Sequence of chain 1.A:
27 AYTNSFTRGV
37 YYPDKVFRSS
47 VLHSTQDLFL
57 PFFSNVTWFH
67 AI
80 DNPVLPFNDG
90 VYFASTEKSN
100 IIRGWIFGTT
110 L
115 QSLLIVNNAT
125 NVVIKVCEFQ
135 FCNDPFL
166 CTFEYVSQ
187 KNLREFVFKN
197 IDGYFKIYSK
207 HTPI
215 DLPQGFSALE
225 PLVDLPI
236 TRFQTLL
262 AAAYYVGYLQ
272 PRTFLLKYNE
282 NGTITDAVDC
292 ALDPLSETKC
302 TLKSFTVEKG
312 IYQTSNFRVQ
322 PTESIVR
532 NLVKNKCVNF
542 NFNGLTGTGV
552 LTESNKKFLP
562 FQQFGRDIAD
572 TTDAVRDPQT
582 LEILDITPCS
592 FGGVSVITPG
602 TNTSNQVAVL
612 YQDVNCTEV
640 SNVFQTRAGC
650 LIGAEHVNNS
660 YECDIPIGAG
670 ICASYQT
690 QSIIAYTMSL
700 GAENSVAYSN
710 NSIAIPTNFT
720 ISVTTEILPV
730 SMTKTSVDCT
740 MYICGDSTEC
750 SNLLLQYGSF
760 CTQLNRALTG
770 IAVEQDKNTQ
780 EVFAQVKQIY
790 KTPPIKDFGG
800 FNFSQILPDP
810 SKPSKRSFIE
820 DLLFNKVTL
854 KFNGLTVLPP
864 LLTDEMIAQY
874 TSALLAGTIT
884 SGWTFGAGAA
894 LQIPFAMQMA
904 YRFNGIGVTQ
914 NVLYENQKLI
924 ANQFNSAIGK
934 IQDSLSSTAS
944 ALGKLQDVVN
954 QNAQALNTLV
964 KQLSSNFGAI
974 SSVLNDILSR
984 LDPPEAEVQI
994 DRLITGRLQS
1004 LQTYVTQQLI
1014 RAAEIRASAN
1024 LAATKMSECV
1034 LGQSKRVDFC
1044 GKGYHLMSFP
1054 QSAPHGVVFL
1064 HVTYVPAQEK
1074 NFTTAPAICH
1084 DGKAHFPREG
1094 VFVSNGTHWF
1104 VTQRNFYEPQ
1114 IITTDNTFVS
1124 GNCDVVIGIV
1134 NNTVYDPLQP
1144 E

Binding-site contacts:
Ligand atom C3 contacts residue ALA706 of chain 1.B at 4.2 Å (hydrophobic).
Ligand atom C8 contacts residue GLU1072 of chain 1.B at 3.6 Å.
Ligand atom C3 contacts residue ASN1074 of chain 1.B at 3.8 Å.
Ligand atom C1 contacts residue ASN1074 of chain 1.B at 1.4 Å.
Ligand atom C1 contacts residue GLN895 of chain 1.A at 4.5 Å.
Ligand atom O7 contacts residue ASN1074 of chain 1.B at 4.4 Å.
Ligand atom C7 contacts residue ASN1074 of chain 1.B at 3.9 Å.
Ligand atom O4 contacts residue ALA706 of chain 1.B at 4.1 Å.
Ligand atom N2 contacts residue ASN1074 of chain 1.B at 3.0 Å (h-bond).
Ligand atom C5 contacts residue ALA706 of chain 1.B at 4.2 Å (hydrophobic).
Ligand atom C4 contacts residue ALA706 of chain 1.B at 4.4 Å (hydrophobic).
Ligand atom C8 contacts residue ASN1074 of chain 1.B at 4.1 Å.
Ligand atom O5 contacts residue ASN1074 of chain 1.B at 2.4 Å (h-bond).
Ligand atom C5 contacts residue ASN1074 of chain 1.B at 3.7 Å.
Ligand atom C4 contacts residue ASN1074 of chain 1.B at 4.3 Å.
Ligand atom C2 contacts residue ASN1074 of chain 1.B at 2.5 Å.

The protein below binds the small molecule below.
Small molecule (SMILES): CC(=O)N[C@@H]1[C@@H](O)[C@H](O)[C@@H](CO)O[C@H]1O

Sequence of chain 1.B:
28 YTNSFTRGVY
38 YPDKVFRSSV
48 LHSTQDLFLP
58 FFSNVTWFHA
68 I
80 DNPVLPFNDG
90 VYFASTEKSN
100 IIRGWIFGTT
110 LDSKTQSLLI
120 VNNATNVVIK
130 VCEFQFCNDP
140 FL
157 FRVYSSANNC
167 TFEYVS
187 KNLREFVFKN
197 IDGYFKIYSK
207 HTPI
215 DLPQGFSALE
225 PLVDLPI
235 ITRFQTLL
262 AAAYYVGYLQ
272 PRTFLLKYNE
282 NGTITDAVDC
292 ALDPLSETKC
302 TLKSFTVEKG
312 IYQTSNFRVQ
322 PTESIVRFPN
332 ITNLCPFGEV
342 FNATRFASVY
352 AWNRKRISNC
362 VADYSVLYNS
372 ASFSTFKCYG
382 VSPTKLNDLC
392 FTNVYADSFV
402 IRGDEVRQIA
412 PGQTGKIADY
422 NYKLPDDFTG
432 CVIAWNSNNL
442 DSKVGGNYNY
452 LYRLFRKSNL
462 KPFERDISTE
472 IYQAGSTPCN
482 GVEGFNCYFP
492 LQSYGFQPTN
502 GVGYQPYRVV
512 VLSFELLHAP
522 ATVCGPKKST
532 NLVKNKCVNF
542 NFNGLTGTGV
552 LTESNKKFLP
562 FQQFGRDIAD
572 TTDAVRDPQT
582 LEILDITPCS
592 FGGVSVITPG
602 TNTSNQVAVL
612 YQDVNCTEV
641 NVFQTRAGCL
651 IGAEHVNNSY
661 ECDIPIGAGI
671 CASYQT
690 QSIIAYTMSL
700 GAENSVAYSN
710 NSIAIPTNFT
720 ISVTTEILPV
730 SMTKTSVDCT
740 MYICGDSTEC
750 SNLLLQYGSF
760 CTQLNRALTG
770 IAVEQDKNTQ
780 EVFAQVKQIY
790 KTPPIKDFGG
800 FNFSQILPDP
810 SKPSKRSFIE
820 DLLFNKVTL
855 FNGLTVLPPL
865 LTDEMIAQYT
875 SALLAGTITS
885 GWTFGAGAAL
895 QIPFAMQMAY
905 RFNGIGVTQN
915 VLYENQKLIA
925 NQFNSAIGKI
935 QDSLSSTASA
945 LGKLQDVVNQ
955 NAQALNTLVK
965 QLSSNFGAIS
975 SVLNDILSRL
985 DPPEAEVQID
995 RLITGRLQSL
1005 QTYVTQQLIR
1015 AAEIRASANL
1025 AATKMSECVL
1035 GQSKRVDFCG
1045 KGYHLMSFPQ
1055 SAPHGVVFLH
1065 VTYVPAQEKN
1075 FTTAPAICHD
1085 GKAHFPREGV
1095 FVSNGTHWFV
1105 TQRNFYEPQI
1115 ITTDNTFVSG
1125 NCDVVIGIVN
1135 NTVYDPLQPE